Sequence of chain 1.D:
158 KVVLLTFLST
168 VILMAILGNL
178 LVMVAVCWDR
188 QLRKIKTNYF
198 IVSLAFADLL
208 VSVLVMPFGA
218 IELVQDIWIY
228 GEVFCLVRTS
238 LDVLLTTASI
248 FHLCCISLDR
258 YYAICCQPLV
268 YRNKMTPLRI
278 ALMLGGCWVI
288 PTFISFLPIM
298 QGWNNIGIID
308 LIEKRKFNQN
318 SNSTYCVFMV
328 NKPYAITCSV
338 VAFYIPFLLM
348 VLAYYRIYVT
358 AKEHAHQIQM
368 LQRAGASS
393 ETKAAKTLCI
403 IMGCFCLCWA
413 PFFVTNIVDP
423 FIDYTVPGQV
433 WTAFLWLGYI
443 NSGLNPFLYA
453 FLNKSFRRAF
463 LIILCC

This small molecule binds to this protein.
Small molecule (SMILES): CC(C)CCC[C@@H](C)[C@H]1CC[C@H]2[C@@H]3CC=C4C[C@@H](O)CC[C@]4(C)[C@H]3CC[C@]12C

Binding-site contacts:
Ligand atom C26 contacts residue ALA412 of chain 1.D at 3.8 Å (hydrophobic).
Ligand atom C25 contacts residue CLR1 of chain 1.G at 4.2 Å.
Ligand atom C25 contacts residue ALA412 of chain 1.D at 4.2 Å (hydrophobic).
Ligand atom C4 contacts residue TYR352 of chain 1.D at 3.8 Å (hydrophobic).
Ligand atom C12 contacts residue VAL348 of chain 1.D at 4.5 Å (hydrophobic).
Ligand atom C2 contacts residue TYR352 of chain 1.D at 4.1 Å (hydrophobic).
Ligand atom C26 contacts residue PHE340 of chain 1.D at 3.8 Å (hydrophobic).
Ligand atom C26 contacts residue VAL416 of chain 1.D at 4.5 Å (hydrophobic).
Ligand atom C21 contacts residue PHE344 of chain 1.D at 4.0 Å (hydrophobic).
Ligand atom C20 contacts residue PHE344 of chain 1.D at 4.2 Å (hydrophobic).
Ligand atom C26 contacts residue PHE344 of chain 1.D at 4.4 Å (hydrophobic).
Ligand atom C24 contacts residue PHE344 of chain 1.D at 3.5 Å (hydrophobic).
Ligand atom C17 contacts residue PHE344 of chain 1.D at 4.3 Å (hydrophobic).
Ligand atom C22 contacts residue PHE344 of chain 1.D at 3.8 Å (hydrophobic).
Ligand atom C6 contacts residue TYR352 of chain 1.D at 4.4 Å (hydrophobic).
Ligand atom C9 contacts residue VAL348 of chain 1.D at 4.5 Å (hydrophobic).
Ligand atom C3 contacts residue TYR352 of chain 1.D at 3.7 Å (hydrophobic).
Ligand atom C23 contacts residue PHE344 of chain 1.D at 4.3 Å (hydrophobic).
Ligand atom C27 contacts residue CLR1 of chain 1.G at 4.3 Å.